Sequence of chain 2.C:
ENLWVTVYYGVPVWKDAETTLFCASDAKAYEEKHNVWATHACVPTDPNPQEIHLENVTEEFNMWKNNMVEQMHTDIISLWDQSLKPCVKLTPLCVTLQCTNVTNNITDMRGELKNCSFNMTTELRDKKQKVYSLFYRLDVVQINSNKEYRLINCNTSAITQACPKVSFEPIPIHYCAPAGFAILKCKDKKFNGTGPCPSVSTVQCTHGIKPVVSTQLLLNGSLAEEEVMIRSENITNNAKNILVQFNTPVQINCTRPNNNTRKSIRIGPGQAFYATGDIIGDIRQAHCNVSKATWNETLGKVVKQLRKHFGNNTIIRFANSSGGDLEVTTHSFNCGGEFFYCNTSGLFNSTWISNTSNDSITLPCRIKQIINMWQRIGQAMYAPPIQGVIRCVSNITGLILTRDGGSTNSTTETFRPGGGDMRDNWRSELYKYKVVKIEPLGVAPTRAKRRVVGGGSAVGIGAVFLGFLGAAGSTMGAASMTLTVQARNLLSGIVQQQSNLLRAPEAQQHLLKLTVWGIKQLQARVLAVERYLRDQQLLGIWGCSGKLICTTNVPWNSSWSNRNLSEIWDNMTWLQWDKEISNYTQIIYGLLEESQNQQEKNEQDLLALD

This small molecule binds to this protein.
Small molecule (SMILES): CC(=O)N[C@@H]1[C@@H](O)[C@H](O)[C@@H](CO)O[C@H]1O

Binding-site contacts:
Ligand atom C4 contacts residue ASN324 of chain 2.C at 3.9 Å.
Ligand atom C1 contacts residue ASN324 of chain 2.C at 1.4 Å.
Ligand atom C5 contacts residue ASN324 of chain 2.C at 3.1 Å.
Ligand atom C7 contacts residue ASN324 of chain 2.C at 3.8 Å.
Ligand atom N2 contacts residue ASN324 of chain 2.C at 3.4 Å (h-bond).
Ligand atom O6 contacts residue ASN324 of chain 2.C at 4.0 Å.
Ligand atom C3 contacts residue ASN324 of chain 2.C at 3.8 Å.
Ligand atom C6 contacts residue ASN324 of chain 2.C at 4.0 Å.
Ligand atom C2 contacts residue ASN324 of chain 2.C at 2.6 Å.
Ligand atom O7 contacts residue ASN324 of chain 2.C at 3.7 Å.
Ligand atom O5 contacts residue ASN324 of chain 2.C at 1.7 Å (h-bond).